Binding-site contacts:
Ligand atom O2 contacts residue GLU181 of chain 1.E at 3.5 Å (salt-bridge).
Ligand atom C8 contacts residue LEU231 of chain 1.E at 3.1 Å (hydrophobic).
Ligand atom O5 contacts residue ASN232 of chain 1.E at 2.1 Å (h-bond).
Ligand atom C8 contacts residue VAL224 of chain 1.E at 3.3 Å (hydrophobic).
Ligand atom C7 contacts residue SER415 of chain 1.E at 4.0 Å.
Ligand atom O4 contacts residue VAL414 of chain 1.E at 3.3 Å (h-bond).
Ligand atom C2 contacts residue ASN232 of chain 1.E at 2.4 Å.
Ligand atom O7 contacts residue VAL224 of chain 1.E at 2.7 Å.
Ligand atom O3 contacts residue CYS347 of chain 1.E at 3.3 Å (h-bond).
Ligand atom C7 contacts residue VAL224 of chain 1.E at 3.3 Å (hydrophobic).
Ligand atom C2 contacts residue SER415 of chain 1.E at 3.7 Å.
Ligand atom C8 contacts residue NAG1 of chain 1.KA at 3.6 Å.
Ligand atom C1 contacts residue ASN232 of chain 1.E at 1.5 Å.
Ligand atom C5 contacts residue GLU181 of chain 1.E at 2.5 Å.
Ligand atom N2 contacts residue ASN232 of chain 1.E at 2.8 Å (h-bond).
Ligand atom C6 contacts residue GLY348 of chain 1.E at 4.0 Å.
Ligand atom O5 contacts residue GLU181 of chain 1.E at 3.1 Å (salt-bridge).
Ligand atom O4 contacts residue GLU181 of chain 1.E at 3.5 Å (salt-bridge).
Ligand atom O7 contacts residue VAL414 of chain 1.E at 3.4 Å.
Ligand atom N2 contacts residue SER415 of chain 1.E at 3.2 Å (h-bond).
Ligand atom C2 contacts residue VAL414 of chain 1.E at 4.0 Å (hydrophobic).
Ligand atom C1 contacts residue GLU181 of chain 1.E at 3.6 Å.
Ligand atom O7 contacts residue PRO182 of chain 1.E at 3.9 Å.
Ligand atom O3 contacts residue VAL414 of chain 1.E at 4.0 Å.
Ligand atom O6 contacts residue LYS222 of chain 1.E at 2.4 Å (salt-bridge).
Ligand atom C5 contacts residue ASN232 of chain 1.E at 3.4 Å.
Ligand atom C3 contacts residue VAL414 of chain 1.E at 3.1 Å (hydrophobic).
Ligand atom C6 contacts residue GLU181 of chain 1.E at 3.2 Å.
Ligand atom C4 contacts residue VAL414 of chain 1.E at 3.5 Å (hydrophobic).
Ligand atom C1 contacts residue SER415 of chain 1.E at 3.2 Å.
Ligand atom C5 contacts residue VAL414 of chain 1.E at 3.9 Å (hydrophobic).
Ligand atom O5 contacts residue LYS222 of chain 1.E at 3.5 Å (salt-bridge).
Ligand atom C2 contacts residue GLU181 of chain 1.E at 4.0 Å.
Ligand atom O7 contacts residue ASN232 of chain 1.E at 3.5 Å (h-bond).
Ligand atom O6 contacts residue GLY348 of chain 1.E at 3.2 Å (h-bond).
Ligand atom C3 contacts residue ASN232 of chain 1.E at 3.7 Å.
Ligand atom O6 contacts residue CYS347 of chain 1.E at 3.1 Å (h-bond).
Ligand atom C6 contacts residue LYS222 of chain 1.E at 3.4 Å.
Ligand atom C7 contacts residue ASN232 of chain 1.E at 3.2 Å.
Ligand atom C4 contacts residue GLU181 of chain 1.E at 3.6 Å.

Sequence of chain 1.E:
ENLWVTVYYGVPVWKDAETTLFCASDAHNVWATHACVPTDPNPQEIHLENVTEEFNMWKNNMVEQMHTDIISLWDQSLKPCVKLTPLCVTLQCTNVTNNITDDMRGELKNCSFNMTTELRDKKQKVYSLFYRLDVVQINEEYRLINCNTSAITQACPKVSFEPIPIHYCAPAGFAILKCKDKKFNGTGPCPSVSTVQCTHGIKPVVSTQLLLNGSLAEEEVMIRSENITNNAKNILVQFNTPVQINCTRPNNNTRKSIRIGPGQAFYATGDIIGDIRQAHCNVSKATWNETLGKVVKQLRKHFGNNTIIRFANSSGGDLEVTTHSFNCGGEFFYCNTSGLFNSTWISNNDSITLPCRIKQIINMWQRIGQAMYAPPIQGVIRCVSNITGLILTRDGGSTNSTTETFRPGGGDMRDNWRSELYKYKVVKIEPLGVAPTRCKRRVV

The small molecule below binds the protein below.
Small molecule (SMILES): CC(=O)N[C@H]1[C@H](O[C@H]2[C@H](O)[C@@H](NC(C)=O)CO[C@@H]2CO)O[C@H](CO)[C@@H](O[C@@H]2O[C@H](CO[C@H]3O[C@H](CO)[C@@H](O)[C@H](O[C@H]4O[C@H](CO)[C@@H](O)[C@H](O)[C@@H]4O)[C@@H]3O)[C@@H](O)[C@H](O[C@H]3O[C@H](CO)[C@@H](O)[C@H](O)[C@@H]3O[C@H]3O[C@H](CO)[C@@H](O)[C@H](O)[C@@H]3O)[C@@H]2O)[C@@H]1O